Binding-site contacts:
Ligand atom PCB contacts residue ARG32 of chain 3.B at 3.5 Å.
Ligand atom C8 contacts residue PHE255 of chain 1.B at 3.6 Å (hydrophobic).
Ligand atom C4 contacts residue LYS31 of chain 3.B at 3.6 Å.
Ligand atom CAB contacts residue ALA69 of chain 3.B at 3.5 Å (hydrophobic).
Ligand atom CAC contacts residue TYR136 of chain 3.B at 3.2 Å (hydrophobic).
Ligand atom OAE contacts residue LEU71 of chain 3.B at 3.0 Å (h-bond).
Ligand atom N7 contacts residue ALA69 of chain 3.B at 3.4 Å.
Ligand atom NBD contacts residue PHE255 of chain 1.B at 3.5 Å.
Ligand atom N1 contacts residue LEU71 of chain 3.B at 3.4 Å (h-bond).
Ligand atom O4' contacts residue ASP30 of chain 3.B at 3.5 Å (salt-bridge).
Ligand atom N7 contacts residue PHE255 of chain 1.B at 3.3 Å.
Ligand atom C5 contacts residue PHE255 of chain 1.B at 3.5 Å (hydrophobic).
Ligand atom N6 contacts residue LEU71 of chain 3.B at 3.0 Å (h-bond).
Ligand atom N9 contacts residue LYS31 of chain 3.B at 3.5 Å (salt-bridge).
Ligand atom O4' contacts residue ARG32 of chain 3.B at 3.6 Å.
Ligand atom CBM contacts residue LEU71 of chain 3.B at 3.5 Å (hydrophobic).
Ligand atom C2 contacts residue LEU73 of chain 3.B at 3.5 Å (hydrophobic).
Ligand atom OBJ contacts residue ARG32 of chain 3.B at 3.0 Å (salt-bridge).
Ligand atom C2 contacts residue ASP72 of chain 3.B at 3.2 Å.
Ligand atom CAQ contacts residue LEU71 of chain 3.B at 3.5 Å (hydrophobic).
Ligand atom CAW contacts residue VAL116 of chain 3.B at 3.5 Å (hydrophobic).
Ligand atom N1 contacts residue ASP72 of chain 3.B at 3.2 Å.
Ligand atom OAE contacts residue GLY117 of chain 3.B at 3.6 Å.
Ligand atom NBC contacts residue ALA69 of chain 3.B at 2.6 Å (h-bond).
Ligand atom C6 contacts residue ALA34 of chain 3.B at 3.6 Å (hydrophobic).
Ligand atom N6 contacts residue ALA69 of chain 3.B at 3.4 Å (h-bond).
Ligand atom OAE contacts residue GLY118 of chain 3.B at 2.6 Å (h-bond).
Ligand atom OAF contacts residue ARG144 of chain 3.B at 3.1 Å (salt-bridge).
Ligand atom O4' contacts residue LYS31 of chain 3.B at 3.5 Å.
Ligand atom CAU contacts residue PHE255 of chain 1.B at 3.3 Å (hydrophobic).
Ligand atom C4' contacts residue ASP30 of chain 3.B at 3.3 Å.
Ligand atom C6 contacts residue LEU71 of chain 3.B at 3.6 Å (hydrophobic).
Ligand atom SBK contacts residue GLY149 of chain 3.B at 3.6 Å (h-bond).
Ligand atom OAJ contacts residue ARG32 of chain 3.B at 3.0 Å (salt-bridge).
Ligand atom SBL contacts residue ILE146 of chain 3.B at 3.5 Å.
Ligand atom N1 contacts residue LEU73 of chain 3.B at 2.8 Å (h-bond).
Ligand atom CBN contacts residue ALA69 of chain 3.B at 3.4 Å (hydrophobic).
Ligand atom N1 contacts residue ALA34 of chain 3.B at 3.4 Å.
Ligand atom OAN contacts residue LYS31 of chain 3.B at 2.7 Å (salt-bridge).
Ligand atom CAW contacts residue ALA69 of chain 3.B at 3.2 Å (hydrophobic).

Sequence of chain 3.B:
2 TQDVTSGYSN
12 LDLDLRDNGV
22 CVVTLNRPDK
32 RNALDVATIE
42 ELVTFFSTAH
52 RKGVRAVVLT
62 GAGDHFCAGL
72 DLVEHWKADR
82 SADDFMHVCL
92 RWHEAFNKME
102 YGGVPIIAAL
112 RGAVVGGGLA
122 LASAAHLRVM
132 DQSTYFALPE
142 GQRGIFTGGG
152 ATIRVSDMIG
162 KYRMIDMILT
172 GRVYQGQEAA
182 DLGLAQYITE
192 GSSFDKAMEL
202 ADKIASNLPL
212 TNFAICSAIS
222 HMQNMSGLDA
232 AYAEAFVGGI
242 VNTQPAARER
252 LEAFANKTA

Sequence of chain 1.B:
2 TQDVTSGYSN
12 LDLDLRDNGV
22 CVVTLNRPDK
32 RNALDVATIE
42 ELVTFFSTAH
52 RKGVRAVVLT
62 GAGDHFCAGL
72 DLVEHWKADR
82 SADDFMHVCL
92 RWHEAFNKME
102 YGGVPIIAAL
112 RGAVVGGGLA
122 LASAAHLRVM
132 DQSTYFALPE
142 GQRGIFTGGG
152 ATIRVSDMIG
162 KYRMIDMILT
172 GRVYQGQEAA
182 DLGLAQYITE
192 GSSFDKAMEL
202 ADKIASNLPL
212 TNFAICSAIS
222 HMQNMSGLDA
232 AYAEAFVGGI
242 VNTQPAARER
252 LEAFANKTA

The small molecule below binds the protein below.
Small molecule (SMILES): CSCCC(=O)SCCNC(=O)CCNC(=O)[C@H](O)C(C)(C)COP(=O)(O)OP(=O)(O)OC[C@H]1O[C@@H](n2cnc3c(N)ncnc32)[C@H](O)[C@@H]1OP(=O)(O)O